Binding-site contacts:
Ligand atom C5 contacts residue SER324 of chain 1.A at 2.7 Å.
Ligand atom C4 contacts residue SER324 of chain 1.A at 3.4 Å.
Ligand atom C6 contacts residue GLY323 of chain 1.A at 3.5 Å.
Ligand atom O2 contacts residue ASP317 of chain 1.A at 2.7 Å (salt-bridge).
Ligand atom C1 contacts residue SER319 of chain 1.A at 3.8 Å.
Ligand atom O4 contacts residue SER324 of chain 1.A at 4.4 Å.
Ligand atom O2 contacts residue SER319 of chain 1.A at 2.9 Å (h-bond).
Ligand atom C3 contacts residue SER324 of chain 1.A at 2.9 Å.
Ligand atom C3 contacts residue SER319 of chain 1.A at 4.5 Å.
Ligand atom C6 contacts residue ALA315 of chain 1.A at 4.3 Å (hydrophobic).
Ligand atom O3 contacts residue ASP321 of chain 1.A at 3.8 Å.
Ligand atom C2 contacts residue THR316 of chain 1.A at 4.4 Å.
Ligand atom O2 contacts residue SER324 of chain 1.A at 2.8 Å (h-bond).
Ligand atom C6 contacts residue SER324 of chain 1.A at 4.1 Å.
Ligand atom C5 contacts residue GLY323 of chain 1.A at 3.7 Å.
Ligand atom O5 contacts residue SER324 of chain 1.A at 2.2 Å (h-bond).
Ligand atom C1 contacts residue ALA315 of chain 1.A at 3.4 Å (hydrophobic).
Ligand atom C2 contacts residue ASP317 of chain 1.A at 3.4 Å.
Ligand atom C1 contacts residue THR316 of chain 1.A at 4.1 Å.
Ligand atom O3 contacts residue SER324 of chain 1.A at 4.3 Å.
Ligand atom C2 contacts residue ASP321 of chain 1.A at 4.3 Å.
Ligand atom C2 contacts residue SER319 of chain 1.A at 3.8 Å.
Ligand atom O5 contacts residue THR316 of chain 1.A at 4.0 Å.
Ligand atom O5 contacts residue GLY323 of chain 1.A at 3.6 Å (h-bond).
Ligand atom O6 contacts residue THR316 of chain 1.A at 4.2 Å.
Ligand atom C3 contacts residue ASP321 of chain 1.A at 3.5 Å.
Ligand atom C1 contacts residue ASP317 of chain 1.A at 3.4 Å.
Ligand atom C1 contacts residue SER324 of chain 1.A at 1.4 Å.
Ligand atom O6 contacts residue GLY323 of chain 1.A at 4.4 Å.
Ligand atom C1 contacts residue GLY323 of chain 1.A at 4.3 Å.
Ligand atom O6 contacts residue ALA315 of chain 1.A at 4.1 Å.
Ligand atom O2 contacts residue ASP321 of chain 1.A at 4.0 Å.
Ligand atom O5 contacts residue ALA315 of chain 1.A at 3.3 Å (h-bond).
Ligand atom C2 contacts residue SER324 of chain 1.A at 2.4 Å.

Sequence of chain 1.A:
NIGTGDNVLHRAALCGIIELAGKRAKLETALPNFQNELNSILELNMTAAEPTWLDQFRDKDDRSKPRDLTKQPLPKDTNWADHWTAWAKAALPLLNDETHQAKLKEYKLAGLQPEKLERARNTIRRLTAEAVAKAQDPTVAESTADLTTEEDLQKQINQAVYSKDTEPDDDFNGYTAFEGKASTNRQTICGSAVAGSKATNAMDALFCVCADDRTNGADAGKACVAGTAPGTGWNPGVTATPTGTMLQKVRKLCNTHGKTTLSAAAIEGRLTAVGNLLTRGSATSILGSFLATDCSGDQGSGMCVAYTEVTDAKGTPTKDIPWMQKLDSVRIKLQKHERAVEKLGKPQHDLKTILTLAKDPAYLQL

A protein and the small-molecule ligand that binds it are described below.
Small molecule (SMILES): OC[C@H]1O[C@H](O)[C@H](O)[C@@H](O)[C@@H]1O